Binding-site contacts:
Ligand atom C2 contacts residue ILE244 of chain 1.C at 3.8 Å (hydrophobic).
Ligand atom C1 contacts residue HIS270 of chain 1.C at 4.3 Å.
Ligand atom O contacts residue PRO127 of chain 1.C at 4.4 Å.
Ligand atom C3 contacts residue TYR132 of chain 1.C at 4.0 Å (hydrophobic).
Ligand atom C6 contacts residue TYR209 of chain 1.C at 4.3 Å (hydrophobic).
Ligand atom C5 contacts residue TRP102 of chain 1.C at 3.8 Å (hydrophobic).
Ligand atom C5 contacts residue LEU213 of chain 1.C at 3.9 Å (hydrophobic).
Ligand atom O contacts residue ILE105 of chain 1.C at 3.4 Å.
Ligand atom C6 contacts residue ASP101 of chain 1.C at 3.6 Å.
Ligand atom O contacts residue TRP102 of chain 1.C at 3.9 Å.
Ligand atom C4 contacts residue LEU213 of chain 1.C at 3.8 Å (hydrophobic).
Ligand atom C2 contacts residue PRO127 of chain 1.C at 4.1 Å (hydrophobic).
Ligand atom C2 contacts residue TYR148 of chain 1.C at 4.3 Å (hydrophobic).
Ligand atom C6 contacts residue ILE105 of chain 1.C at 4.2 Å (hydrophobic).
Ligand atom C3 contacts residue PRO127 of chain 1.C at 4.1 Å (hydrophobic).
Ligand atom C6 contacts residue TRP102 of chain 1.C at 3.8 Å (hydrophobic).
Ligand atom O contacts residue ASP101 of chain 1.C at 3.6 Å.
Ligand atom C4 contacts residue TYR209 of chain 1.C at 4.4 Å (hydrophobic).
Ligand atom C5 contacts residue TYR209 of chain 1.C at 4.0 Å (hydrophobic).
Ligand atom C1 contacts residue ASP101 of chain 1.C at 3.2 Å.
Ligand atom C4 contacts residue TYR148 of chain 1.C at 4.1 Å (hydrophobic).
Ligand atom C5 contacts residue ILE105 of chain 1.C at 3.9 Å (hydrophobic).

Sequence of chain 1.C:
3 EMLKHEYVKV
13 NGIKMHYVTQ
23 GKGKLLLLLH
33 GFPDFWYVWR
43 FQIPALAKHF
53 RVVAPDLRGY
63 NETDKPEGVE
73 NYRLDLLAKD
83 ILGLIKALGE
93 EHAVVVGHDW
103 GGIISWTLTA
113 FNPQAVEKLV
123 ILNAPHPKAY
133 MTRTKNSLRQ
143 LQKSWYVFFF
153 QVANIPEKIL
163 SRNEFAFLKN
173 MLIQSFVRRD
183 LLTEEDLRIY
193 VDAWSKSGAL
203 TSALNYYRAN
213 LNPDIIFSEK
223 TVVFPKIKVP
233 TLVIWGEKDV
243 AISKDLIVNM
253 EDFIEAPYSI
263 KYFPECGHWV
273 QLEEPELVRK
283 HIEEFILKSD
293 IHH

The small molecule below binds the protein below.
Small molecule (SMILES): C1CC[C@H]2O[C@H]2C1